A small-molecule ligand and the protein it binds are described below.
Small molecule (SMILES): CC(=O)N[C@@H]1[C@@H](O)[C@H](O)[C@@H](CO)O[C@H]1O

Sequence of chain 1.A:
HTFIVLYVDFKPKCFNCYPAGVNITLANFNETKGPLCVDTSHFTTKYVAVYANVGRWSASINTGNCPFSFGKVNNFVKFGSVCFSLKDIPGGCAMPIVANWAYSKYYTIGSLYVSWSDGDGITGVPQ

Binding-site contacts:
Ligand atom C4 contacts residue ASN40 of chain 1.A at 4.2 Å.
Ligand atom C8 contacts residue ASN40 of chain 1.A at 3.9 Å.
Ligand atom C5 contacts residue ASN40 of chain 1.A at 3.7 Å.
Ligand atom C1 contacts residue ASN40 of chain 1.A at 1.4 Å.
Ligand atom C3 contacts residue ASN40 of chain 1.A at 3.8 Å.
Ligand atom O7 contacts residue ASN40 of chain 1.A at 2.9 Å (h-bond).
Ligand atom N2 contacts residue ASN40 of chain 1.A at 2.9 Å (h-bond).
Ligand atom O5 contacts residue ASN40 of chain 1.A at 2.4 Å (h-bond).
Ligand atom C7 contacts residue ASN40 of chain 1.A at 3.1 Å.
Ligand atom C2 contacts residue ASN40 of chain 1.A at 2.5 Å.